Sequence of chain 1.B:
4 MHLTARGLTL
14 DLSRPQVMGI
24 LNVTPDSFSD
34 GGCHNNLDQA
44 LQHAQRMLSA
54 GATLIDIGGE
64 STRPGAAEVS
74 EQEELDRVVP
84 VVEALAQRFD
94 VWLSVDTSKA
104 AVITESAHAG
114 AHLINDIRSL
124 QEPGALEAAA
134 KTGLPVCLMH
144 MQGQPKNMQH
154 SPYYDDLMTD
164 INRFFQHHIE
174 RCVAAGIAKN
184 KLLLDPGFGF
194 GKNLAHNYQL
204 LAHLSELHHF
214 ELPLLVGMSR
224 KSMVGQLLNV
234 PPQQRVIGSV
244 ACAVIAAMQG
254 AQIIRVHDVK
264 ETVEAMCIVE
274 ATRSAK

A protein and the small-molecule ligand that binds it are described below.
Small molecule (SMILES): Nc1ccc(C(=O)O)cc1

Binding-site contacts:
Ligand atom C5 contacts residue ARG66 of chain 1.B at 4.2 Å.
Ligand atom C5 contacts residue GLY192 of chain 1.B at 4.0 Å.
Ligand atom C4 contacts residue POP1 of chain 1.H at 4.1 Å.
Ligand atom C5 contacts residue PHE193 of chain 1.B at 3.6 Å (hydrophobic).
Ligand atom C1 contacts residue PRO67 of chain 1.B at 4.0 Å (hydrophobic).
Ligand atom C4 contacts residue PRO67 of chain 1.B at 4.2 Å (hydrophobic).
Ligand atom C6 contacts residue GLY192 of chain 1.B at 3.5 Å.
Ligand atom N4 contacts residue POP1 of chain 1.H at 3.2 Å (h-bond).
Ligand atom N4 contacts residue XHP1 of chain 1.G at 2.9 Å.
Ligand atom C3 contacts residue XHP1 of chain 1.G at 3.5 Å.
Ligand atom C4 contacts residue PHE193 of chain 1.B at 3.9 Å (hydrophobic).
Ligand atom C3 contacts residue PHE31 of chain 1.B at 3.6 Å (hydrophobic).
Ligand atom C5 contacts residue LYS224 of chain 1.B at 4.2 Å.
Ligand atom O2' contacts residue GLY192 of chain 1.B at 3.8 Å.
Ligand atom N4 contacts residue ARG66 of chain 1.B at 3.2 Å (salt-bridge).
Ligand atom C5 contacts residue MET151 of chain 1.B at 4.0 Å (hydrophobic).
Ligand atom N4 contacts residue PHE193 of chain 1.B at 3.3 Å.
Ligand atom C5 contacts residue THR65 of chain 1.B at 4.2 Å.
Ligand atom C3 contacts residue POP1 of chain 1.H at 3.9 Å.
Ligand atom C1' contacts residue LYS224 of chain 1.B at 3.6 Å.
Ligand atom C4 contacts residue ARG66 of chain 1.B at 3.5 Å.
Ligand atom O1' contacts residue SER225 of chain 1.B at 2.8 Å (h-bond).
Ligand atom C2 contacts residue PRO67 of chain 1.B at 4.2 Å (hydrophobic).
Ligand atom C4 contacts residue THR65 of chain 1.B at 3.9 Å.
Ligand atom C1' contacts residue SER225 of chain 1.B at 3.5 Å.
Ligand atom O1' contacts residue PHE31 of chain 1.B at 4.2 Å.
Ligand atom C2 contacts residue ARG66 of chain 1.B at 4.3 Å.
Ligand atom C2 contacts residue LYS224 of chain 1.B at 4.1 Å.
Ligand atom O2' contacts residue LYS224 of chain 1.B at 3.6 Å.
Ligand atom C5 contacts residue XHP1 of chain 1.G at 4.1 Å.
Ligand atom O2' contacts residue SER225 of chain 1.B at 2.9 Å (h-bond).
Ligand atom C1 contacts residue LYS224 of chain 1.B at 3.8 Å.
Ligand atom C2 contacts residue PHE31 of chain 1.B at 3.6 Å (hydrophobic).
Ligand atom N4 contacts residue THR65 of chain 1.B at 3.1 Å (h-bond).
Ligand atom O1' contacts residue LYS224 of chain 1.B at 3.4 Å.
Ligand atom C6 contacts residue PRO67 of chain 1.B at 3.9 Å (hydrophobic).
Ligand atom C4 contacts residue XHP1 of chain 1.G at 3.3 Å.
Ligand atom C5 contacts residue PRO67 of chain 1.B at 4.0 Å (hydrophobic).
Ligand atom C3 contacts residue ARG66 of chain 1.B at 3.6 Å.
Ligand atom C6 contacts residue LYS224 of chain 1.B at 4.0 Å.